Sequence of chain 1.B:
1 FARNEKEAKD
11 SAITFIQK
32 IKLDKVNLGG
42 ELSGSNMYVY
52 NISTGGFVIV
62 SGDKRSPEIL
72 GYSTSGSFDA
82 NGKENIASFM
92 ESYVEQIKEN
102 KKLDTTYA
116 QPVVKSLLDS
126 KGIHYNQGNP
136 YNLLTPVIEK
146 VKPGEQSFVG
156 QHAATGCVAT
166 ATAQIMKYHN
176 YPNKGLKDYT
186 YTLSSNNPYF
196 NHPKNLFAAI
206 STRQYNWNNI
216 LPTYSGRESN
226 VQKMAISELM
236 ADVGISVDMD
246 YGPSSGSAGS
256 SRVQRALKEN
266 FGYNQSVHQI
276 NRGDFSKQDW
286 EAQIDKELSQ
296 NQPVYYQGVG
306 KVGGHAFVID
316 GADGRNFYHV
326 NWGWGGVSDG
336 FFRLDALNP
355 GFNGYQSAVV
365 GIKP

Binding-site contacts:
Ligand atom C8 contacts residue GLY251 of chain 1.B at 3.1 Å.
Ligand atom C7 contacts residue SER249 of chain 1.B at 3.0 Å.
Ligand atom C6 contacts residue SER249 of chain 1.B at 3.5 Å.
Ligand atom C15 contacts residue SER250 of chain 1.B at 2.7 Å.
Ligand atom C17 contacts residue SER249 of chain 1.B at 3.7 Å.
Ligand atom C16 contacts residue SER249 of chain 1.B at 3.0 Å.
Ligand atom C15 contacts residue GLN132 of chain 1.B at 3.1 Å.
Ligand atom C12 contacts residue ASN86 of chain 1.B at 3.8 Å.
Ligand atom C7 contacts residue GLY251 of chain 1.B at 3.3 Å.
Ligand atom C8 contacts residue SER249 of chain 1.B at 3.2 Å.
Ligand atom C11 contacts residue GLY309 of chain 1.B at 3.6 Å.
Ligand atom C16 contacts residue SER250 of chain 1.B at 3.5 Å.
Ligand atom C14 contacts residue GLN132 of chain 1.B at 3.5 Å.
Ligand atom C14 contacts residue SER250 of chain 1.B at 3.6 Å.
Ligand atom C9 contacts residue CYS162 of chain 1.B at 3.6 Å (hydrophobic).
Ligand atom C10 contacts residue CYS162 of chain 1.B at 2.4 Å (hydrophobic).
Ligand atom C16 contacts residue ALA159 of chain 1.B at 3.4 Å (hydrophobic).
Ligand atom C4 contacts residue VAL307 of chain 1.B at 3.4 Å (hydrophobic).
Ligand atom N1 contacts residue GLU85 of chain 1.B at 3.1 Å.
Ligand atom O3 contacts residue GLN132 of chain 1.B at 3.1 Å (h-bond).
Ligand atom C12 contacts residue GLU85 of chain 1.B at 3.5 Å.
Ligand atom C9 contacts residue ASN86 of chain 1.B at 3.3 Å.
Ligand atom C7 contacts residue SER250 of chain 1.B at 3.4 Å.
Ligand atom C1 contacts residue HIS310 of chain 1.B at 3.1 Å.
Ligand atom C17 contacts residue TRP329 of chain 1.B at 3.4 Å (hydrophobic).
Ligand atom C16 contacts residue GLN132 of chain 1.B at 3.1 Å.
Ligand atom C18 contacts residue TRP329 of chain 1.B at 3.1 Å (hydrophobic).
Ligand atom C1 contacts residue GLU85 of chain 1.B at 3.3 Å.
Ligand atom O1 contacts residue ASN86 of chain 1.B at 3.8 Å.
Ligand atom C1 contacts residue ASN86 of chain 1.B at 3.6 Å.
Ligand atom O3 contacts residue CYS162 of chain 1.B at 2.5 Å.
Ligand atom C5 contacts residue VAL307 of chain 1.B at 3.5 Å (hydrophobic).
Ligand atom C11 contacts residue CYS162 of chain 1.B at 1.5 Å (hydrophobic).
Ligand atom O1 contacts residue HIS310 of chain 1.B at 2.2 Å (h-bond).
Ligand atom C17 contacts residue GLN132 of chain 1.B at 3.6 Å.
Ligand atom O2 contacts residue GLU85 of chain 1.B at 3.5 Å.
Ligand atom C8 contacts residue SER250 of chain 1.B at 3.0 Å.
Ligand atom C15 contacts residue SER249 of chain 1.B at 3.2 Å.
Ligand atom C13 contacts residue GLN132 of chain 1.B at 3.8 Å.
Ligand atom N1 contacts residue ASN86 of chain 1.B at 2.7 Å (h-bond).

This protein binds this small molecule.
Small molecule (SMILES): N#[N+]CC(=O)[C@@H](Cc1ccccc1)NC(=O)OCc1ccccc1